Binding-site contacts:
Ligand atom O5 contacts residue ASN312 of chain 1.G at 2.4 Å (h-bond).
Ligand atom C5 contacts residue ASN312 of chain 1.G at 3.7 Å.
Ligand atom N2 contacts residue ASN312 of chain 1.G at 2.8 Å (h-bond).
Ligand atom O7 contacts residue ARG311 of chain 1.G at 4.0 Å.
Ligand atom O7 contacts residue ASN312 of chain 1.G at 3.3 Å (h-bond).
Ligand atom C7 contacts residue ASN312 of chain 1.G at 3.3 Å.
Ligand atom C1 contacts residue ASN312 of chain 1.G at 1.5 Å.
Ligand atom C8 contacts residue ASN312 of chain 1.G at 3.8 Å.
Ligand atom C4 contacts residue ASN312 of chain 1.G at 4.2 Å.
Ligand atom C3 contacts residue ASN312 of chain 1.G at 3.7 Å.
Ligand atom C2 contacts residue ASN312 of chain 1.G at 2.4 Å.
Ligand atom C8 contacts residue ARG311 of chain 1.G at 4.2 Å.

This small molecule binds to this protein.
Small molecule (SMILES): CC(=O)N[C@H]1[C@H](O[C@H]2[C@H](O)[C@@H](NC(C)=O)CO[C@@H]2CO)O[C@H](CO)[C@@H](O)[C@@H]1O

Sequence of chain 1.G:
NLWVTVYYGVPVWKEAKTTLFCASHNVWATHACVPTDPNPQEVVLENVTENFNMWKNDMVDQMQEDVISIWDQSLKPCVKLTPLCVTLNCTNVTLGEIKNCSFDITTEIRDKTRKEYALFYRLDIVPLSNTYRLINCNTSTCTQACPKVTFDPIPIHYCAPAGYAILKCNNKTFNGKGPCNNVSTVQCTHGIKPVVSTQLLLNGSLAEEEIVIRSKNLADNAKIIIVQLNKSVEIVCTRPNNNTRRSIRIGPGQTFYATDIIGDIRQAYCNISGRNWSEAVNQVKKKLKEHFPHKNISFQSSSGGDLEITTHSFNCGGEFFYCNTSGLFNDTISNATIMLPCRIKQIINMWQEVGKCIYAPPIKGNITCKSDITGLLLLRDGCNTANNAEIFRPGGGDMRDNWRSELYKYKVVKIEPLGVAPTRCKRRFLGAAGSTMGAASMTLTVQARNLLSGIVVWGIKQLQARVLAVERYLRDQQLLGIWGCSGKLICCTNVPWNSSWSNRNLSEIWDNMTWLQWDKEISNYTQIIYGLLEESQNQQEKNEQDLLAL